Sequence of chain 1.B:
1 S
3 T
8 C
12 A

Sequence of chain 1.A:
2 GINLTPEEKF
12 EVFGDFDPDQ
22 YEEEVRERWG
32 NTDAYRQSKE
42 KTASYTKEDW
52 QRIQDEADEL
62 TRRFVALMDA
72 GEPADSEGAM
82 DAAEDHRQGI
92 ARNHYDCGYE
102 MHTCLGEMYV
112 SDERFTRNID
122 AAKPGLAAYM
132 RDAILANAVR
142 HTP

Binding-site contacts:
Ligand atom CH2 contacts residue 3GL6 of chain 1.B at 3.9 Å.
Ligand atom CD2 contacts residue 3GL6 of chain 1.B at 2.8 Å.
Ligand atom CZ3 contacts residue 3GL6 of chain 1.B at 3.2 Å.
Ligand atom CZ3 contacts residue ILE3 of chain 1.A at 3.9 Å (hydrophobic).
Ligand atom O contacts residue 3GL6 of chain 1.B at 3.5 Å (h-bond).
Ligand atom CF contacts residue 3GL6 of chain 1.B at 1.4 Å.
Ligand atom C contacts residue CYS8 of chain 1.B at 1.8 Å (hydrophobic).
Ligand atom CH2 contacts residue THR3 of chain 1.B at 3.9 Å.
Ligand atom CD1 contacts residue THR3 of chain 1.B at 4.0 Å.
Ligand atom CZ2 contacts residue SER39 of chain 1.A at 3.5 Å.
Ligand atom CF contacts residue PHE14 of chain 1.A at 3.3 Å (hydrophobic).
Ligand atom C contacts residue 3GL6 of chain 1.B at 3.7 Å.
Ligand atom CE2 contacts residue 3GL6 of chain 1.B at 3.6 Å.
Ligand atom NE1 contacts residue BB92 of chain 1.B at 3.4 Å (h-bond).
Ligand atom CG contacts residue 3GL6 of chain 1.B at 2.9 Å.
Ligand atom CD1 contacts residue 3GL6 of chain 1.B at 3.5 Å.
Ligand atom CE2 contacts residue SER39 of chain 1.A at 3.7 Å.
Ligand atom CF contacts residue TRP51 of chain 1.A at 3.5 Å (hydrophobic).
Ligand atom CZ3 contacts residue PHE17 of chain 1.A at 4.1 Å (hydrophobic).
Ligand atom NE1 contacts residue CYS8 of chain 1.B at 3.2 Å (h-bond).
Ligand atom CE2 contacts residue THR3 of chain 1.B at 3.5 Å.
Ligand atom CD2 contacts residue THR3 of chain 1.B at 3.9 Å.
Ligand atom CZ3 contacts residue TRP51 of chain 1.A at 3.7 Å (hydrophobic).
Ligand atom CD2 contacts residue TRP51 of chain 1.A at 3.8 Å (hydrophobic).
Ligand atom CG contacts residue CYS8 of chain 1.B at 4.1 Å (hydrophobic).
Ligand atom CB contacts residue TRP51 of chain 1.A at 4.1 Å (hydrophobic).
Ligand atom CD1 contacts residue CYS8 of chain 1.B at 2.8 Å (hydrophobic).
Ligand atom CH2 contacts residue ILE3 of chain 1.A at 4.0 Å (hydrophobic).
Ligand atom CB contacts residue 3GL6 of chain 1.B at 2.7 Å.
Ligand atom CE2 contacts residue BB92 of chain 1.B at 3.9 Å.
Ligand atom O contacts residue HIS95 of chain 1.A at 3.2 Å.
Ligand atom CZ2 contacts residue BB92 of chain 1.B at 3.9 Å.
Ligand atom CZ2 contacts residue THR3 of chain 1.B at 3.5 Å.
Ligand atom C contacts residue HIS95 of chain 1.A at 3.6 Å.
Ligand atom NE1 contacts residue SER39 of chain 1.A at 3.5 Å (h-bond).
Ligand atom NE1 contacts residue THR3 of chain 1.B at 3.5 Å.
Ligand atom O contacts residue BB97 of chain 1.B at 3.7 Å.
Ligand atom CE3 contacts residue 3GL6 of chain 1.B at 2.4 Å.
Ligand atom O contacts residue CYS8 of chain 1.B at 2.6 Å (h-bond).
Ligand atom CE3 contacts residue TRP51 of chain 1.A at 3.5 Å (hydrophobic).

The small molecule below binds the protein below.
Small molecule (SMILES): Cc1c(C(=O)O)[nH]c2cccc(CO)c12